Sequence of chain 1.B:
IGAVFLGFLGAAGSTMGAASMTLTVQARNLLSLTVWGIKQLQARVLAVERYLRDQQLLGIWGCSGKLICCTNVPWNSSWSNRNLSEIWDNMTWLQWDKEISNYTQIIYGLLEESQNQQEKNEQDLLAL

A small-molecule ligand and the protein it binds are described below.
Small molecule (SMILES): CC(=O)N[C@@H]1[C@@H](O)[C@H](O[C@@H]2O[C@H](CO)[C@@H](O)[C@H](O)[C@H]2NC(C)=O)[C@@H](CO)O[C@H]1O

Binding-site contacts:
Ligand atom O6 contacts residue SER102 of chain 1.B at 4.2 Å.
Ligand atom C1 contacts residue ASN100 of chain 1.B at 4.2 Å.
Ligand atom O1 contacts residue TRP103 of chain 1.B at 4.0 Å.
Ligand atom O5 contacts residue SER102 of chain 1.B at 3.1 Å (h-bond).
Ligand atom O7 contacts residue ASN100 of chain 1.B at 3.0 Å (h-bond).
Ligand atom C8 contacts residue ASN100 of chain 1.B at 3.5 Å.
Ligand atom N2 contacts residue ASN100 of chain 1.B at 4.0 Å.
Ligand atom O1 contacts residue ASN100 of chain 1.B at 3.3 Å.
Ligand atom O1 contacts residue SER102 of chain 1.B at 2.6 Å (h-bond).
Ligand atom C5 contacts residue SER102 of chain 1.B at 4.3 Å.
Ligand atom C1 contacts residue SER102 of chain 1.B at 3.1 Å.
Ligand atom C7 contacts residue ASN100 of chain 1.B at 3.5 Å.